Binding-site contacts:
Ligand atom C5 contacts residue ASN204 of chain 1.A at 3.7 Å.
Ligand atom C7 contacts residue LEU93 of chain 1.A at 4.1 Å (hydrophobic).
Ligand atom O6 contacts residue GLU209 of chain 1.A at 4.2 Å.
Ligand atom C1 contacts residue TRP208 of chain 1.A at 3.9 Å (hydrophobic).
Ligand atom O5 contacts residue TRP208 of chain 1.A at 3.8 Å.
Ligand atom C4 contacts residue ASN204 of chain 1.A at 4.2 Å.
Ligand atom O7 contacts residue ASN204 of chain 1.A at 3.7 Å.
Ligand atom C5 contacts residue GLU214 of chain 1.A at 2.9 Å.
Ligand atom C3 contacts residue ASN204 of chain 1.A at 3.8 Å.
Ligand atom O5 contacts residue GLU214 of chain 1.A at 3.4 Å (salt-bridge).
Ligand atom O2 contacts residue ARG225 of chain 1.A at 4.1 Å.
Ligand atom C1 contacts residue ASP205 of chain 1.A at 4.2 Å.
Ligand atom C8 contacts residue LEU93 of chain 1.A at 3.8 Å (hydrophobic).
Ligand atom C3 contacts residue ARG225 of chain 1.A at 4.0 Å.
Ligand atom C2 contacts residue ASN204 of chain 1.A at 2.4 Å.
Ligand atom C8 contacts residue ALA243 of chain 1.A at 4.2 Å (hydrophobic).
Ligand atom C7 contacts residue ASN204 of chain 1.A at 3.5 Å.
Ligand atom O3 contacts residue ARG225 of chain 1.A at 3.5 Å (salt-bridge).
Ligand atom C4 contacts residue GLU214 of chain 1.A at 3.0 Å.
Ligand atom C6 contacts residue TRP208 of chain 1.A at 3.8 Å (hydrophobic).
Ligand atom O2 contacts residue GLU214 of chain 1.A at 4.2 Å.
Ligand atom O6 contacts residue ASP205 of chain 1.A at 2.7 Å (salt-bridge).
Ligand atom O7 contacts residue TRP208 of chain 1.A at 3.5 Å.
Ligand atom O3 contacts residue GLU214 of chain 1.A at 4.0 Å.
Ligand atom O4 contacts residue GLY213 of chain 1.A at 3.5 Å (h-bond).
Ligand atom C2 contacts residue GLU214 of chain 1.A at 3.3 Å.
Ligand atom C8 contacts residue GLN244 of chain 1.A at 3.7 Å.
Ligand atom C5 contacts residue TRP208 of chain 1.A at 3.7 Å (hydrophobic).
Ligand atom C6 contacts residue GLU214 of chain 1.A at 3.8 Å.
Ligand atom O5 contacts residue ASN204 of chain 1.A at 2.4 Å (h-bond).
Ligand atom C8 contacts residue GLU214 of chain 1.A at 4.0 Å.
Ligand atom O5 contacts residue ASP205 of chain 1.A at 3.4 Å (salt-bridge).
Ligand atom C5 contacts residue ASP205 of chain 1.A at 4.1 Å.
Ligand atom C1 contacts residue ASN204 of chain 1.A at 1.4 Å.
Ligand atom C3 contacts residue GLU214 of chain 1.A at 2.7 Å.
Ligand atom O7 contacts residue LEU93 of chain 1.A at 4.0 Å.
Ligand atom O4 contacts residue GLU214 of chain 1.A at 2.3 Å (salt-bridge).
Ligand atom C1 contacts residue GLU214 of chain 1.A at 3.4 Å.
Ligand atom C6 contacts residue ASP205 of chain 1.A at 3.8 Å.
Ligand atom N2 contacts residue ASN204 of chain 1.A at 2.9 Å (h-bond).

A protein and the small-molecule ligand that binds it are described below.
Small molecule (SMILES): CC(=O)N[C@H]1[C@H](O[C@H]2[C@H](O)[C@@H](NC(C)=O)CO[C@@H]2CO)O[C@H](CO)[C@@H](O[C@@H]2O[C@H](CO)[C@@H](O[C@H]3O[C@H](CO)[C@@H](O[C@H]4O[C@H](CO)[C@@H](O[C@H]5O[C@H](CO)[C@@H](O)[C@H](O)[C@@H]5O)[C@H](O)[C@@H]4O)[C@H](O)[C@@H]3O)[C@H](O)[C@@H]2O)[C@@H]1O

Sequence of chain 1.A:
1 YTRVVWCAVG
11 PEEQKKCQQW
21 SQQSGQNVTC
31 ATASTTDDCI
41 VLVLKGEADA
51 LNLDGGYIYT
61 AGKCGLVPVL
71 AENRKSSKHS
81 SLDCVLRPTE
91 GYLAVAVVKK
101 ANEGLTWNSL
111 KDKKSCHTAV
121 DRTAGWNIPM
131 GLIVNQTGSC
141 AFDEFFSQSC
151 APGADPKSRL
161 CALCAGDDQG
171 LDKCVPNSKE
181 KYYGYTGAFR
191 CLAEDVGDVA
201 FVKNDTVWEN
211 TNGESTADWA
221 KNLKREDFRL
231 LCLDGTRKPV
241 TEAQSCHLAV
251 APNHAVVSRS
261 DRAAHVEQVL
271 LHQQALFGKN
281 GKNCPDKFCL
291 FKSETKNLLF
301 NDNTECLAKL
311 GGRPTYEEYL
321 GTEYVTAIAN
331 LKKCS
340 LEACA